Sequence of chain 1.A:
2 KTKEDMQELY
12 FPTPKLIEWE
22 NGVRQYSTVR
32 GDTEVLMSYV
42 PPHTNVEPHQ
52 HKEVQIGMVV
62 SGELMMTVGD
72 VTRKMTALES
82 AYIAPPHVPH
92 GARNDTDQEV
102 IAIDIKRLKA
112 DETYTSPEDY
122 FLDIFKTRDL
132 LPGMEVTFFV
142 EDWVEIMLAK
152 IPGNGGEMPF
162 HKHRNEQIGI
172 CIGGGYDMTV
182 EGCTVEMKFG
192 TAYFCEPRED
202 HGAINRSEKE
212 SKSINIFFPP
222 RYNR

Binding-site contacts:
Ligand atom C4' contacts residue ALA204 of chain 1.A at 3.6 Å (hydrophobic).
Ligand atom O1 contacts residue TYR223 of chain 1.A at 2.4 Å (h-bond).
Ligand atom O2 contacts residue HIS202 of chain 1.A at 3.9 Å.
Ligand atom O3 contacts residue HIS162 of chain 1.A at 3.1 Å.
Ligand atom C2 contacts residue HIS162 of chain 1.A at 3.6 Å.
Ligand atom O2 contacts residue ARG222 of chain 1.A at 3.9 Å.
Ligand atom O1 contacts residue LEU131 of chain 1.A at 3.9 Å.
Ligand atom C5' contacts residue ILE152 of chain 1.A at 3.4 Å (hydrophobic).
Ligand atom O3 contacts residue GLN168 of chain 1.A at 2.8 Å (h-bond).
Ligand atom C5' contacts residue SER214 of chain 1.A at 3.8 Å.
Ligand atom O2 contacts residue HIS164 of chain 1.A at 3.0 Å (h-bond).
Ligand atom O3 contacts residue CO1 of chain 1.D at 2.1 Å.
Ligand atom O2 contacts residue HIS162 of chain 1.A at 2.9 Å (h-bond).
Ligand atom O2 contacts residue CO1 of chain 1.D at 1.9 Å.
Ligand atom O2 contacts residue PHE218 of chain 1.A at 3.4 Å.
Ligand atom C3' contacts residue ALA204 of chain 1.A at 3.6 Å (hydrophobic).
Ligand atom C3 contacts residue MET159 of chain 1.A at 3.7 Å (hydrophobic).
Ligand atom O1 contacts residue CO1 of chain 1.D at 4.0 Å.
Ligand atom C1 contacts residue TYR223 of chain 1.A at 3.2 Å (hydrophobic).
Ligand atom C2' contacts residue GLN168 of chain 1.A at 3.6 Å.
Ligand atom C1 contacts residue GLN168 of chain 1.A at 3.9 Å.
Ligand atom C2 contacts residue GLN168 of chain 1.A at 3.4 Å.
Ligand atom C1 contacts residue PHE218 of chain 1.A at 3.5 Å (hydrophobic).
Ligand atom O3 contacts residue HIS202 of chain 1.A at 3.0 Å (h-bond).
Ligand atom C2' contacts residue MET159 of chain 1.A at 3.7 Å (hydrophobic).
Ligand atom C2 contacts residue MET159 of chain 1.A at 4.0 Å (hydrophobic).
Ligand atom C4' contacts residue ILE152 of chain 1.A at 3.5 Å (hydrophobic).
Ligand atom C3 contacts residue MET148 of chain 1.A at 4.0 Å (hydrophobic).
Ligand atom C2 contacts residue CO1 of chain 1.D at 2.7 Å.
Ligand atom C1' contacts residue MET159 of chain 1.A at 3.8 Å (hydrophobic).
Ligand atom C6' contacts residue ASN216 of chain 1.A at 3.8 Å.
Ligand atom O2 contacts residue GLN168 of chain 1.A at 3.2 Å (h-bond).
Ligand atom O1 contacts residue PHE218 of chain 1.A at 3.6 Å.
Ligand atom C1 contacts residue CO1 of chain 1.D at 2.7 Å.
Ligand atom C5' contacts residue ASN216 of chain 1.A at 3.8 Å.
Ligand atom O2 contacts residue TYR223 of chain 1.A at 3.5 Å (h-bond).
Ligand atom C3 contacts residue GLN168 of chain 1.A at 3.8 Å.
Ligand atom O1 contacts residue MET159 of chain 1.A at 4.0 Å.
Ligand atom C1 contacts residue HIS162 of chain 1.A at 3.5 Å.
Ligand atom C1' contacts residue GLN168 of chain 1.A at 3.9 Å.

A small-molecule ligand and the protein it binds are described below.
Small molecule (SMILES): O=C(O)C(=O)Cc1ccccc1